Sequence of chain 1.D:
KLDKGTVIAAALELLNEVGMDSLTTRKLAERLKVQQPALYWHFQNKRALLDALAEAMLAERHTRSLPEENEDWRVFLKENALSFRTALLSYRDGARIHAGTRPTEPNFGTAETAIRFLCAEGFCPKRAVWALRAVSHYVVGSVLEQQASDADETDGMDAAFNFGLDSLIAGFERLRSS

The small molecule below binds the protein below.
Small molecule (SMILES): CN(C)c1ccc(O)c2c1C[C@H]1C[C@H]3[C@H](N(C)C)C(O)=C(C(N)=O)C(=O)[C@@]3(O)C(O)=C1C2=O

Sequence of chain 1.B:
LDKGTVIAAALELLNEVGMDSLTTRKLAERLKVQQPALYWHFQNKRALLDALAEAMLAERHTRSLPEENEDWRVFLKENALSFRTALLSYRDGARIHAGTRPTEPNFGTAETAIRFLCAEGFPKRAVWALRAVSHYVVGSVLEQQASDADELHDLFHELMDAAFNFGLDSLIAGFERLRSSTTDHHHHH

Binding-site contacts:
Ligand atom O2 contacts residue HIS64 of chain 1.D at 2.9 Å (h-bond).
Ligand atom C21 contacts residue HIS64 of chain 1.D at 3.6 Å.
Ligand atom C21 contacts residue THR112 of chain 1.D at 4.0 Å.
Ligand atom O8 contacts residue HIS64 of chain 1.D at 3.1 Å (h-bond).
Ligand atom O8 contacts residue THR112 of chain 1.D at 3.4 Å.
Ligand atom O7 contacts residue PHE86 of chain 1.D at 3.3 Å.
Ligand atom C12 contacts residue ARG104 of chain 1.D at 4.0 Å.
Ligand atom O5 contacts residue MG1 of chain 1.P at 2.1 Å.
Ligand atom C14 contacts residue PRO105 of chain 1.D at 3.9 Å (hydrophobic).
Ligand atom C16 contacts residue MG1 of chain 1.P at 3.8 Å.
Ligand atom C4 contacts residue ASN82 of chain 1.D at 3.6 Å.
Ligand atom O6 contacts residue SER138 of chain 1.D at 4.0 Å.
Ligand atom O6 contacts residue MG1 of chain 1.P at 2.3 Å.
Ligand atom O4 contacts residue ARG135 of chain 1.D at 3.8 Å.
Ligand atom O7 contacts residue SER138 of chain 1.D at 3.4 Å.
Ligand atom O2 contacts residue ASN82 of chain 1.D at 2.8 Å (h-bond).
Ligand atom O8 contacts residue SER67 of chain 1.D at 3.8 Å.
Ligand atom C11 contacts residue ARG135 of chain 1.D at 3.6 Å.
Ligand atom C19 contacts residue PHE86 of chain 1.D at 3.8 Å (hydrophobic).
Ligand atom C10 contacts residue ARG135 of chain 1.D at 3.9 Å.
Ligand atom C3 contacts residue HIS64 of chain 1.D at 3.9 Å.
Ligand atom N1 contacts residue ASN82 of chain 1.D at 2.7 Å (h-bond).
Ligand atom C20 contacts residue LEU134 of chain 1.D at 3.4 Å (hydrophobic).
Ligand atom C18 contacts residue SER138 of chain 1.D at 4.0 Å.
Ligand atom C17 contacts residue SER138 of chain 1.D at 3.8 Å.
Ligand atom C19 contacts residue ASN82 of chain 1.D at 3.2 Å.
Ligand atom C12 contacts residue ARG135 of chain 1.D at 3.3 Å.
Ligand atom C71 contacts residue VAL131 of chain 1.D at 3.7 Å (hydrophobic).
Ligand atom N2 contacts residue LEU60 of chain 1.D at 3.4 Å.
Ligand atom C17 contacts residue MG1 of chain 1.P at 3.4 Å.
Ligand atom C13 contacts residue ARG104 of chain 1.D at 3.9 Å.
Ligand atom O6 contacts residue HIS100 of chain 1.D at 3.1 Å (h-bond).
Ligand atom O4 contacts residue ARG104 of chain 1.D at 3.1 Å.
Ligand atom C15 contacts residue MG1 of chain 1.P at 3.2 Å.
Ligand atom C16 contacts residue SER138 of chain 1.D at 4.0 Å.
Ligand atom C13 contacts residue ARG135 of chain 1.D at 3.7 Å.
Ligand atom C3 contacts residue ASN82 of chain 1.D at 3.8 Å.
Ligand atom N2 contacts residue HIS64 of chain 1.D at 4.0 Å.
Ligand atom C20 contacts residue ASN82 of chain 1.D at 3.1 Å.
Ligand atom CN7 contacts residue PHE176 of chain 1.B at 3.3 Å (hydrophobic).